Binding-site contacts:
Ligand atom N contacts residue GOL1 of chain 1.D at 3.6 Å (h-bond).
Ligand atom CG2 contacts residue LEU163 of chain 1.A at 3.5 Å (hydrophobic).
Ligand atom CA contacts residue GLN164 of chain 1.A at 3.4 Å.
Ligand atom CA contacts residue KZ01 of chain 1.F at 3.3 Å.
Ligand atom CZ contacts residue GOL1 of chain 1.E at 3.5 Å.
Ligand atom CB contacts residue LEU163 of chain 1.A at 3.7 Å (hydrophobic).
Ligand atom CB contacts residue PHE161 of chain 1.A at 3.7 Å (hydrophobic).
Ligand atom O contacts residue GOL1 of chain 1.D at 2.7 Å (h-bond).
Ligand atom O contacts residue PHE161 of chain 1.A at 3.6 Å.
Ligand atom O contacts residue GOL1 of chain 1.D at 2.8 Å (h-bond).
Ligand atom O contacts residue GLN164 of chain 1.A at 3.0 Å (h-bond).
Ligand atom N contacts residue GLN164 of chain 1.A at 3.0 Å (h-bond).
Ligand atom N contacts residue GOL1 of chain 1.D at 3.5 Å (h-bond).
Ligand atom O contacts residue GLN164 of chain 1.A at 3.1 Å (h-bond).
Ligand atom CA contacts residue GLU155 of chain 1.A at 3.4 Å.
Ligand atom CB contacts residue KZ01 of chain 1.F at 2.7 Å.
Ligand atom SG contacts residue KZ01 of chain 1.F at 1.9 Å.
Ligand atom O contacts residue SER165 of chain 1.A at 2.9 Å (h-bond).
Ligand atom CB contacts residue KZ01 of chain 1.F at 2.8 Å.
Ligand atom CB contacts residue GLN164 of chain 1.A at 3.3 Å.
Ligand atom CB contacts residue GLU155 of chain 1.A at 3.4 Å.
Ligand atom N contacts residue GLU155 of chain 1.A at 2.9 Å (salt-bridge).
Ligand atom CA contacts residue GOL1 of chain 1.D at 3.4 Å.
Ligand atom CA contacts residue LEU163 of chain 1.A at 3.6 Å (hydrophobic).
Ligand atom NH1 contacts residue GLU155 of chain 1.A at 3.6 Å.
Ligand atom N contacts residue GLN164 of chain 1.A at 3.4 Å (h-bond).
Ligand atom CA contacts residue KZ01 of chain 1.F at 3.4 Å.
Ligand atom CH3 contacts residue GOL1 of chain 1.D at 3.5 Å.
Ligand atom CB contacts residue SER165 of chain 1.A at 3.4 Å.
Ligand atom CD contacts residue KZ01 of chain 1.F at 3.6 Å.
Ligand atom SG contacts residue KZ01 of chain 1.F at 1.8 Å.
Ligand atom C contacts residue GLN164 of chain 1.A at 2.9 Å.
Ligand atom C contacts residue GOL1 of chain 1.D at 3.2 Å.
Ligand atom CA contacts residue GLN164 of chain 1.A at 3.7 Å.
Ligand atom CE2 contacts residue GOL1 of chain 1.E at 3.5 Å.
Ligand atom OH contacts residue GOL1 of chain 1.E at 2.7 Å (h-bond).
Ligand atom C contacts residue GOL1 of chain 1.D at 3.4 Å.
Ligand atom OG1 contacts residue SER165 of chain 1.A at 2.9 Å (h-bond).
Ligand atom C contacts residue GLU155 of chain 1.A at 3.6 Å.
Ligand atom CG2 contacts residue LEU123 of chain 1.A at 3.7 Å (hydrophobic).

Sequence of chain 1.A:
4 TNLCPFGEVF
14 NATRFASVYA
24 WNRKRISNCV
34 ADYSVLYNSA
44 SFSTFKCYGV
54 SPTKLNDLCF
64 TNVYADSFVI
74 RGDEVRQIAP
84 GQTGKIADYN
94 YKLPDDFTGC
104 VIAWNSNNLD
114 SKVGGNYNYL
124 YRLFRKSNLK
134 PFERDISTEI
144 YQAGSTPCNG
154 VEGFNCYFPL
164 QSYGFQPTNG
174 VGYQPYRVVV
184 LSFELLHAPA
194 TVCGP

This small molecule binds to this protein.
Small molecule (SMILES): CC(=O)N[C@@H](CS)C(=O)N1CCC[C@H]1C(=O)N[C@@H](Cc1ccc(O)cc1)C(=O)N[C@H](C(=O)N[C@@H](C)C(=O)NCC(=O)N[C@@H](CCN=C(N)N)C(=O)N[C@H](C)C(=O)N[C@H](C(=O)N[C@@H](CS)C(=O)N[C@@H](CC(C)C)C(=O)N[C@@H](CC(C)(C)C)C(=O)N[C@@H](CS)C(N)=O)[C@@H](C)O)C(C)C